Binding-site contacts:
Ligand atom O7 contacts residue ASN105 of chain 4.A at 2.9 Å (h-bond).
Ligand atom C7 contacts residue ASN105 of chain 4.A at 3.1 Å.
Ligand atom C8 contacts residue HIS98 of chain 4.A at 3.8 Å.
Ligand atom C3 contacts residue ASN105 of chain 4.A at 3.8 Å.
Ligand atom C1 contacts residue ASN105 of chain 4.A at 1.4 Å.
Ligand atom N2 contacts residue ASP101 of chain 4.A at 4.4 Å.
Ligand atom N2 contacts residue ASN105 of chain 4.A at 2.8 Å (h-bond).
Ligand atom C8 contacts residue ASP101 of chain 4.A at 4.1 Å.
Ligand atom C2 contacts residue ASN105 of chain 4.A at 2.4 Å.
Ligand atom C8 contacts residue HIS102 of chain 4.A at 3.6 Å.
Ligand atom C7 contacts residue HIS102 of chain 4.A at 4.3 Å.
Ligand atom O5 contacts residue ASN105 of chain 4.A at 2.4 Å (h-bond).
Ligand atom C8 contacts residue BTB1 of chain 4.L at 4.0 Å.
Ligand atom C5 contacts residue ASN105 of chain 4.A at 3.7 Å.
Ligand atom O7 contacts residue HIS102 of chain 4.A at 4.0 Å.
Ligand atom C4 contacts residue ASN105 of chain 4.A at 4.2 Å.
Ligand atom C8 contacts residue ASN105 of chain 4.A at 4.3 Å.

A protein and the small-molecule ligand that binds it are described below.
Small molecule (SMILES): CC(=O)N[C@@H]1[C@@H](O)[C@H](O)[C@@H](CO)O[C@H]1O

Sequence of chain 4.A:
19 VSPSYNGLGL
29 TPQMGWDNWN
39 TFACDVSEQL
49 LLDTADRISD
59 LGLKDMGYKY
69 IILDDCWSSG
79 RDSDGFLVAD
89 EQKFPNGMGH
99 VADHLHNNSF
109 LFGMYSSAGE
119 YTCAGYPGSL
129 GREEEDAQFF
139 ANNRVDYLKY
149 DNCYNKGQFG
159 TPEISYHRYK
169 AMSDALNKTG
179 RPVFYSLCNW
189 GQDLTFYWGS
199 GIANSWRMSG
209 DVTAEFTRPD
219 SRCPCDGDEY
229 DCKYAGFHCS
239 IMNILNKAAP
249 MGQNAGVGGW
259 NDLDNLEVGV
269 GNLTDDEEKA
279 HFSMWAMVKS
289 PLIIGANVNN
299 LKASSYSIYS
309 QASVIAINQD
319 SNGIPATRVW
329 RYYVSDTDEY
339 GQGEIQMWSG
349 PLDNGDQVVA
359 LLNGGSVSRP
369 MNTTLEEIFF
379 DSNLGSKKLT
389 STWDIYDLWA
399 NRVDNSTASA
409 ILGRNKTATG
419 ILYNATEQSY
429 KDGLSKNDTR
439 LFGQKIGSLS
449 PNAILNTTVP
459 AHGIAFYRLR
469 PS